The protein below binds the small molecule below.
Small molecule (SMILES): CC1(C)[C@@H]2CC[C@@]1(C)C(=O)C2

Binding-site contacts:
Ligand atom O contacts residue TYR97 of chain 1.A at 2.7 Å (h-bond).
Ligand atom C2 contacts residue TYR97 of chain 1.A at 3.5 Å (hydrophobic).
Ligand atom C3 contacts residue HEM1 of chain 1.C at 4.0 Å.
Ligand atom C8 contacts residue ILE396 of chain 1.A at 4.4 Å (hydrophobic).
Ligand atom C5 contacts residue HEM1 of chain 1.C at 3.6 Å.
Ligand atom C1 contacts residue VAL248 of chain 1.A at 4.2 Å (hydrophobic).
Ligand atom O contacts residue LEU245 of chain 1.A at 3.6 Å.
Ligand atom C2 contacts residue LEU245 of chain 1.A at 3.9 Å (hydrophobic).
Ligand atom C6 contacts residue GLY249 of chain 1.A at 4.3 Å.
Ligand atom C8 contacts residue VAL296 of chain 1.A at 3.8 Å (hydrophobic).
Ligand atom C10 contacts residue PHE88 of chain 1.A at 4.0 Å (hydrophobic).
Ligand atom C10 contacts residue VAL248 of chain 1.A at 3.7 Å (hydrophobic).
Ligand atom C9 contacts residue THR253 of chain 1.A at 4.2 Å.
Ligand atom C6 contacts residue LEU245 of chain 1.A at 4.3 Å (hydrophobic).
Ligand atom C9 contacts residue HEM1 of chain 1.C at 3.8 Å.
Ligand atom C10 contacts residue VAL397 of chain 1.A at 4.2 Å (hydrophobic).
Ligand atom C5 contacts residue LEU245 of chain 1.A at 4.4 Å (hydrophobic).
Ligand atom C3 contacts residue THR102 of chain 1.A at 3.9 Å.
Ligand atom C8 contacts residue ASP298 of chain 1.A at 3.9 Å.
Ligand atom C3 contacts residue TYR97 of chain 1.A at 3.8 Å (hydrophobic).
Ligand atom C8 contacts residue HEM1 of chain 1.C at 4.2 Å.
Ligand atom C9 contacts residue VAL397 of chain 1.A at 4.3 Å (hydrophobic).
Ligand atom C9 contacts residue VAL296 of chain 1.A at 4.0 Å (hydrophobic).
Ligand atom C10 contacts residue ILE396 of chain 1.A at 4.4 Å (hydrophobic).
Ligand atom C4 contacts residue HEM1 of chain 1.C at 3.5 Å.
Ligand atom O contacts residue PHE88 of chain 1.A at 3.6 Å.
Ligand atom C6 contacts residue VAL248 of chain 1.A at 3.8 Å (hydrophobic).
Ligand atom C3 contacts residue LEU245 of chain 1.A at 4.1 Å (hydrophobic).
Ligand atom C10 contacts residue THR186 of chain 1.A at 4.0 Å.
Ligand atom C2 contacts residue PHE88 of chain 1.A at 4.2 Å (hydrophobic).
Ligand atom C7 contacts residue HEM1 of chain 1.C at 4.5 Å.

Sequence of chain 1.A:
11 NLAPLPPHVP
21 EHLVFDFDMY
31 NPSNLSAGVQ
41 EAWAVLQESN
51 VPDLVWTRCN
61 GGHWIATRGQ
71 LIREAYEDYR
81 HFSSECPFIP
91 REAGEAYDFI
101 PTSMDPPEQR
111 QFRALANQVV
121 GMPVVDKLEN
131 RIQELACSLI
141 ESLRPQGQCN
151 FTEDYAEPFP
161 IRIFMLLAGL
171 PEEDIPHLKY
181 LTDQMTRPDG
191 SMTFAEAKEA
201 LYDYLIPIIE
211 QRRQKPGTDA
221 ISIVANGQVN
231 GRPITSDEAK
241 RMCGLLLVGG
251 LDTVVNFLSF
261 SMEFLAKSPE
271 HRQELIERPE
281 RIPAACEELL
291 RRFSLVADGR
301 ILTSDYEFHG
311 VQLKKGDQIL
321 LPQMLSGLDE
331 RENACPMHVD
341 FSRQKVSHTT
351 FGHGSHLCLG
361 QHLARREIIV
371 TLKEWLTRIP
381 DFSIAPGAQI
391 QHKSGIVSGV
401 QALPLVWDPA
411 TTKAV